Sequence of chain 15.A:
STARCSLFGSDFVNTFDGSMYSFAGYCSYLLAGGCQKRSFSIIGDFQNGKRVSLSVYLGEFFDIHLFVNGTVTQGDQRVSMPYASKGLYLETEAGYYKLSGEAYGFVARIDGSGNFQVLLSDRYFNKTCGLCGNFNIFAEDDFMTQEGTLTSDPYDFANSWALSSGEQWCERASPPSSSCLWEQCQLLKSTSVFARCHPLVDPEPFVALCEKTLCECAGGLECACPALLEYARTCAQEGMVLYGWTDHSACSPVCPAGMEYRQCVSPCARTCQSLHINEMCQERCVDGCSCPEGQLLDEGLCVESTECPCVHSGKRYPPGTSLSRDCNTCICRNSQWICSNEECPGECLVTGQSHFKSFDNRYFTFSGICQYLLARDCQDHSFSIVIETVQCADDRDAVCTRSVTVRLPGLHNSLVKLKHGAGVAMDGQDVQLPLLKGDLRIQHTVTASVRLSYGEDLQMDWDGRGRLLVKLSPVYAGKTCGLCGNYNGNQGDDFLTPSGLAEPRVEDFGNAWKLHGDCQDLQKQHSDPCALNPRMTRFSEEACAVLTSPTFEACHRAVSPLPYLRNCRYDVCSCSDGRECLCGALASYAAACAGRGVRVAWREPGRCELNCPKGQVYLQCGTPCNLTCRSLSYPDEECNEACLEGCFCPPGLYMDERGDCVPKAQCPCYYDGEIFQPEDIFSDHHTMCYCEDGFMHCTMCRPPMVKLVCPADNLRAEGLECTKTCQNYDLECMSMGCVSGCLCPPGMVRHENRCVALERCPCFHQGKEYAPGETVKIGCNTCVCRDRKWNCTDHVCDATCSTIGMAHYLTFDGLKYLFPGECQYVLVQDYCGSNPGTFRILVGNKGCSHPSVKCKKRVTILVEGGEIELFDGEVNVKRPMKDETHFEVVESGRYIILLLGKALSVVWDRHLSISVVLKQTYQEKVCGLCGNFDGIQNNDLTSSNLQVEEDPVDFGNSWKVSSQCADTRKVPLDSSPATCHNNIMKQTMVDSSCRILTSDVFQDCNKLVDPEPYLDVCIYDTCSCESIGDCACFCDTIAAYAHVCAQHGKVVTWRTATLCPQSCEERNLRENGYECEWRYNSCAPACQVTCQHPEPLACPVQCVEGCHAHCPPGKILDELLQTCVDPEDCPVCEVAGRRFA

This small molecule binds to this protein.
Small molecule (SMILES): CC(=O)N[C@@H]1[C@@H](O)[C@H](O)[C@@H](CO)O[C@H]1O

Binding-site contacts:
Ligand atom C8 contacts residue TYR694 of chain 15.A at 3.4 Å (hydrophobic).
Ligand atom C3 contacts residue ASN666 of chain 15.A at 3.8 Å.
Ligand atom C7 contacts residue ASN666 of chain 15.A at 3.7 Å.
Ligand atom O7 contacts residue ASN666 of chain 15.A at 4.0 Å.
Ligand atom C8 contacts residue LEU693 of chain 15.A at 4.2 Å (hydrophobic).
Ligand atom C5 contacts residue THR663 of chain 15.A at 4.3 Å.
Ligand atom C2 contacts residue ASN666 of chain 15.A at 2.5 Å.
Ligand atom C6 contacts residue THR663 of chain 15.A at 3.7 Å.
Ligand atom O5 contacts residue ASN666 of chain 15.A at 2.3 Å (h-bond).
Ligand atom C4 contacts residue ASN666 of chain 15.A at 4.2 Å.
Ligand atom N2 contacts residue ASN666 of chain 15.A at 3.0 Å (h-bond).
Ligand atom C5 contacts residue ASN666 of chain 15.A at 3.6 Å.
Ligand atom N2 contacts residue TYR694 of chain 15.A at 4.5 Å.
Ligand atom C1 contacts residue ASN666 of chain 15.A at 1.4 Å.
Ligand atom C7 contacts residue TYR694 of chain 15.A at 4.5 Å (hydrophobic).